This protein binds this small molecule.
Small molecule (SMILES): CC(=O)N[C@H]1[C@H](O[C@H]2[C@H](O)[C@@H](NC(C)=O)CO[C@@H]2CO)O[C@H](CO)[C@@H](O[C@@H]2O[C@H](CO)[C@@H](O)[C@H](O[C@H]3O[C@H](CO)[C@@H](O)[C@H](O)[C@@H]3O)[C@@H]2O)[C@@H]1O

Sequence of chain 1.A:
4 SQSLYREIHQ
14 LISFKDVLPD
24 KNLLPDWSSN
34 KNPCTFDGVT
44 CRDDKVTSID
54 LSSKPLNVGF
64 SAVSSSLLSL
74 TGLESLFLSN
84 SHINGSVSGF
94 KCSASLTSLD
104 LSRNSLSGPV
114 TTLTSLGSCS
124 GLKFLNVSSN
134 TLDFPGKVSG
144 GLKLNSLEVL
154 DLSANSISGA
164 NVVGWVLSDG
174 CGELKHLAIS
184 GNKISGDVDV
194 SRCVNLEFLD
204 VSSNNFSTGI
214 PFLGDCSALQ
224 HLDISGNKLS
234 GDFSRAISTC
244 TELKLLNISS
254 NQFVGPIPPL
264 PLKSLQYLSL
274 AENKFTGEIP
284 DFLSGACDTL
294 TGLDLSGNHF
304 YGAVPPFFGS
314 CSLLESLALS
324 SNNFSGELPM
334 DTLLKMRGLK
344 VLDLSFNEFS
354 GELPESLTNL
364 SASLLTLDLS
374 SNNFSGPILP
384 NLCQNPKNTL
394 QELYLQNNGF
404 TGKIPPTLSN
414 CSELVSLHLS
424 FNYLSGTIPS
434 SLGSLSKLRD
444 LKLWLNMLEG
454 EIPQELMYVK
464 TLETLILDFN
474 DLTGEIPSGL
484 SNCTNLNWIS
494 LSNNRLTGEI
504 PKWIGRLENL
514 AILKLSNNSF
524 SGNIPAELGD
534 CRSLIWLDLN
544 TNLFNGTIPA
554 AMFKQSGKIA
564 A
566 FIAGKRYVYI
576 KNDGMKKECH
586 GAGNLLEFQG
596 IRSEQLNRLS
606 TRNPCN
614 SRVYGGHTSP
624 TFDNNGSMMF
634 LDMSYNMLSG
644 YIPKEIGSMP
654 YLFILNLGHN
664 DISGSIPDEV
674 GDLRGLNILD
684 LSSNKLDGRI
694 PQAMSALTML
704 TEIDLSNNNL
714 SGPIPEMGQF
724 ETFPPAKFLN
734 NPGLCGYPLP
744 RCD

Binding-site contacts:
Ligand atom C2 contacts residue ASP154 of chain 1.A at 3.6 Å.
Ligand atom C8 contacts residue PHE127 of chain 1.A at 4.3 Å (hydrophobic).
Ligand atom C7 contacts residue ASN129 of chain 1.A at 3.4 Å.
Ligand atom C3 contacts residue ASN129 of chain 1.A at 3.7 Å.
Ligand atom C7 contacts residue PHE127 of chain 1.A at 4.1 Å (hydrophobic).
Ligand atom C5 contacts residue ASN129 of chain 1.A at 3.7 Å.
Ligand atom O7 contacts residue ASN129 of chain 1.A at 3.7 Å.
Ligand atom O6 contacts residue ARG106 of chain 1.A at 3.9 Å.
Ligand atom C2 contacts residue ASN129 of chain 1.A at 2.3 Å.
Ligand atom C1 contacts residue ASP154 of chain 1.A at 3.6 Å.
Ligand atom C7 contacts residue ASP154 of chain 1.A at 3.8 Å.
Ligand atom C8 contacts residue ASN129 of chain 1.A at 4.5 Å.
Ligand atom C1 contacts residue SER105 of chain 1.A at 4.2 Å.
Ligand atom C8 contacts residue HIS179 of chain 1.A at 3.5 Å.
Ligand atom N2 contacts residue ASP154 of chain 1.A at 2.8 Å (salt-bridge).
Ligand atom C4 contacts residue ASN129 of chain 1.A at 4.2 Å.
Ligand atom O7 contacts residue PHE127 of chain 1.A at 3.6 Å.
Ligand atom O5 contacts residue SER105 of chain 1.A at 3.3 Å (h-bond).
Ligand atom C8 contacts residue ASP154 of chain 1.A at 3.8 Å.
Ligand atom C1 contacts residue ASN129 of chain 1.A at 1.4 Å.
Ligand atom C5 contacts residue SER105 of chain 1.A at 4.0 Å.
Ligand atom C6 contacts residue SER82 of chain 1.A at 4.5 Å.
Ligand atom C3 contacts residue ASP154 of chain 1.A at 4.0 Å.
Ligand atom O5 contacts residue ASN129 of chain 1.A at 2.4 Å (h-bond).
Ligand atom C8 contacts residue ARG106 of chain 1.A at 4.1 Å.
Ligand atom O5 contacts residue SER131 of chain 1.A at 3.2 Å (h-bond).
Ligand atom C5 contacts residue SER131 of chain 1.A at 3.4 Å.
Ligand atom C6 contacts residue ARG106 of chain 1.A at 3.8 Å.
Ligand atom C6 contacts residue SER105 of chain 1.A at 3.5 Å.
Ligand atom O6 contacts residue SER82 of chain 1.A at 3.9 Å.
Ligand atom C6 contacts residue SER131 of chain 1.A at 4.0 Å.
Ligand atom O6 contacts residue SER105 of chain 1.A at 3.5 Å (h-bond).
Ligand atom N2 contacts residue ASN129 of chain 1.A at 2.7 Å (h-bond).
Ligand atom C8 contacts residue VAL152 of chain 1.A at 3.7 Å (hydrophobic).
Ligand atom C1 contacts residue SER131 of chain 1.A at 3.4 Å.
Ligand atom O7 contacts residue SER132 of chain 1.A at 4.5 Å.